Sequence of chain 1.B:
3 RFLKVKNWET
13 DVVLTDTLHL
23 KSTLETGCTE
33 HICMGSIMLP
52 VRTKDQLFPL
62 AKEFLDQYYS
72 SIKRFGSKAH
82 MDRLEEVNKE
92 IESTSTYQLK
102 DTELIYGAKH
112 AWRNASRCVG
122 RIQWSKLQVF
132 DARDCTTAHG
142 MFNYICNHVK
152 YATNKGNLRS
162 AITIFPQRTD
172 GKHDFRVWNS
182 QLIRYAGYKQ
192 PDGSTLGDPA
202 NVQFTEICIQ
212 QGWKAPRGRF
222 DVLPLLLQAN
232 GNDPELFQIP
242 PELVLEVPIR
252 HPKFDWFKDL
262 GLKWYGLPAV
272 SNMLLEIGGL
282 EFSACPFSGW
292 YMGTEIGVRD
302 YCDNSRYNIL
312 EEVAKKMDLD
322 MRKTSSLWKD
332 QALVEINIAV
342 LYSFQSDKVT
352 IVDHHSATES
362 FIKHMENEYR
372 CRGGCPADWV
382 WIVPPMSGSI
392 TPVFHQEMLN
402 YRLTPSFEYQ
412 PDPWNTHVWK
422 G

Binding-site contacts:
Ligand atom C6A contacts residue GLU296 of chain 1.A at 3.5 Å.
Ligand atom C2' contacts residue HEM1 of chain 1.C at 3.3 Å.
Ligand atom C8A contacts residue HEM1 of chain 1.C at 3.6 Å.
Ligand atom C3 contacts residue HEM1 of chain 1.C at 2.8 Å.
Ligand atom C6A contacts residue HEM1 of chain 1.C at 3.7 Å.
Ligand atom N6A contacts residue GLU296 of chain 1.A at 2.6 Å (salt-bridge).
Ligand atom C6A contacts residue TRP291 of chain 1.A at 3.8 Å (hydrophobic).
Ligand atom O1 contacts residue HEM1 of chain 1.C at 3.0 Å (h-bond).
Ligand atom C3A contacts residue VAL271 of chain 1.A at 3.7 Å (hydrophobic).
Ligand atom C5 contacts residue HEM1 of chain 1.C at 3.1 Å.
Ligand atom C7A contacts residue GLU296 of chain 1.A at 3.4 Å.
Ligand atom N1' contacts residue TYR292 of chain 1.A at 3.9 Å.
Ligand atom N11 contacts residue MET40 of chain 1.A at 3.7 Å.
Ligand atom C2' contacts residue GLU296 of chain 1.A at 3.8 Å.
Ligand atom C3' contacts residue GLN182 of chain 1.A at 3.7 Å.
Ligand atom C7A contacts residue HEM1 of chain 1.C at 3.4 Å.
Ligand atom C2A contacts residue GLU296 of chain 1.A at 3.4 Å.
Ligand atom C6A contacts residue PRO269 of chain 1.A at 3.8 Å (hydrophobic).
Ligand atom C16 contacts residue MET40 of chain 1.A at 3.9 Å (hydrophobic).
Ligand atom N1' contacts residue GLU296 of chain 1.A at 3.0 Å (salt-bridge).
Ligand atom N1A contacts residue HEM1 of chain 1.C at 3.9 Å.
Ligand atom C8A contacts residue GLY290 of chain 1.A at 3.7 Å.
Ligand atom N6A contacts residue HEM1 of chain 1.C at 3.6 Å.
Ligand atom C5A contacts residue PRO269 of chain 1.A at 3.7 Å (hydrophobic).
Ligand atom C15 contacts residue TRP10 of chain 1.B at 3.6 Å (hydrophobic).
Ligand atom C14 contacts residue TRP10 of chain 1.B at 3.6 Å (hydrophobic).
Ligand atom F8 contacts residue MET40 of chain 1.A at 3.7 Å.
Ligand atom C5' contacts residue GLU296 of chain 1.A at 3.1 Å.
Ligand atom N6A contacts residue PRO269 of chain 1.A at 3.8 Å.
Ligand atom N6A contacts residue TRP291 of chain 1.A at 2.8 Å (h-bond).
Ligand atom C3' contacts residue HEM1 of chain 1.C at 3.7 Å.
Ligand atom N4 contacts residue HEM1 of chain 1.C at 3.0 Å (h-bond).
Ligand atom C8A contacts residue PHE288 of chain 1.A at 3.7 Å (hydrophobic).
Ligand atom N6A contacts residue TYR292 of chain 1.A at 3.6 Å.
Ligand atom C16 contacts residue LEU41 of chain 1.A at 3.8 Å (hydrophobic).
Ligand atom N1A contacts residue GLU296 of chain 1.A at 2.6 Å (salt-bridge).
Ligand atom C5A contacts residue HEM1 of chain 1.C at 3.5 Å.
Ligand atom C5' contacts residue TYR292 of chain 1.A at 3.8 Å (hydrophobic).
Ligand atom C8A contacts residue SER289 of chain 1.A at 3.9 Å.
Ligand atom C4' contacts residue GLU296 of chain 1.A at 3.8 Å.

Sequence of chain 1.A:
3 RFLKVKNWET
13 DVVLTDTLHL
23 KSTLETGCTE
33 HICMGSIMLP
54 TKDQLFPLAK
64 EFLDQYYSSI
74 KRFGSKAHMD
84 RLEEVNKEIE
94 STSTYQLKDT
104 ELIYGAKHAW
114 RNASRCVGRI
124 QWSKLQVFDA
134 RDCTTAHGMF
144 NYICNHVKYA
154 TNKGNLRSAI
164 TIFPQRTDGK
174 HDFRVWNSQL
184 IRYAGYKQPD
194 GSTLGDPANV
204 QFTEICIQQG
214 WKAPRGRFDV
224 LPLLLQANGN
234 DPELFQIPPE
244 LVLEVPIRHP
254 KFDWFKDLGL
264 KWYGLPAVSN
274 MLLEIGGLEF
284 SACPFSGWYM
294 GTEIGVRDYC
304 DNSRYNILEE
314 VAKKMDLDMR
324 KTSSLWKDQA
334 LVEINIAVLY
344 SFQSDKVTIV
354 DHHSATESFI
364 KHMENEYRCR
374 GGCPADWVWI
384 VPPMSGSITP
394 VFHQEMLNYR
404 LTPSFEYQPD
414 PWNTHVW

A protein and the small-molecule ligand that binds it are described below.
Small molecule (SMILES): Cc1cc(N)nc(C[C@H]2CNC[C@H]2OCCNCC(F)(F)[C@H]2CCCCN2)c1